Binding-site contacts:
Ligand atom C7 contacts residue ASN231 of chain 1.E at 3.0 Å.
Ligand atom O7 contacts residue PRO230 of chain 1.E at 4.3 Å.
Ligand atom O6 contacts residue ASN231 of chain 1.E at 4.0 Å.
Ligand atom C5 contacts residue ASN231 of chain 1.E at 3.7 Å.
Ligand atom C8 contacts residue PRO230 of chain 1.E at 4.0 Å (hydrophobic).
Ligand atom C8 contacts residue ASN231 of chain 1.E at 4.3 Å.
Ligand atom C2 contacts residue ASN231 of chain 1.E at 2.5 Å.
Ligand atom O5 contacts residue ASN231 of chain 1.E at 2.4 Å (h-bond).
Ligand atom N2 contacts residue ASN231 of chain 1.E at 2.9 Å (h-bond).
Ligand atom O7 contacts residue ASN231 of chain 1.E at 2.7 Å (h-bond).
Ligand atom C3 contacts residue ASN231 of chain 1.E at 3.8 Å.
Ligand atom C4 contacts residue ASN231 of chain 1.E at 4.2 Å.
Ligand atom C1 contacts residue ASN231 of chain 1.E at 1.4 Å.

The small molecule below binds the protein below.
Small molecule (SMILES): CC(=O)N[C@@H]1[C@@H](O)[C@H](O)[C@@H](CO)O[C@H]1O

Sequence of chain 1.E:
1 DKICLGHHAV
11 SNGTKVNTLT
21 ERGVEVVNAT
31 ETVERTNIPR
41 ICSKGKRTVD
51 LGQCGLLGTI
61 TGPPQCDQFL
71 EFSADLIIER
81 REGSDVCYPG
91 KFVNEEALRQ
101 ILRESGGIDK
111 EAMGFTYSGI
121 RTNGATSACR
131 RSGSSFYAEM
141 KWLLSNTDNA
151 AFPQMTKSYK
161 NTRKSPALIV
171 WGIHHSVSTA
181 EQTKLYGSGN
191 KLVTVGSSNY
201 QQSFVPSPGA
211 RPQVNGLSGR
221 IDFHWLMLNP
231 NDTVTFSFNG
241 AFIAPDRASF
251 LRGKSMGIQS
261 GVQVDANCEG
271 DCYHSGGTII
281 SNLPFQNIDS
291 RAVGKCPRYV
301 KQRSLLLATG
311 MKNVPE